Sequence of chain 1.C:
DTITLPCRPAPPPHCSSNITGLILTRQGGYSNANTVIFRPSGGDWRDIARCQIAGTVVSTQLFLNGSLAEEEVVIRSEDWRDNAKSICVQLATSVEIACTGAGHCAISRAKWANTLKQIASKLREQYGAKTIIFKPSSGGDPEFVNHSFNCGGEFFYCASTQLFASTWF

A protein and the small-molecule ligand that binds it are described below.
Small molecule (SMILES): CC(=O)N[C@@H]1[C@@H](O)[C@H](O)[C@@H](CO)O[C@H]1O

Binding-site contacts:
Ligand atom N2 contacts residue ASN18 of chain 1.C at 2.9 Å (h-bond).
Ligand atom C7 contacts residue NAG1 of chain 1.H at 4.3 Å.
Ligand atom O7 contacts residue ASN18 of chain 1.C at 4.2 Å.
Ligand atom C1 contacts residue ASN18 of chain 1.C at 1.4 Å.
Ligand atom C5 contacts residue ASN18 of chain 1.C at 3.6 Å.
Ligand atom C2 contacts residue ASN18 of chain 1.C at 2.4 Å.
Ligand atom C3 contacts residue ASN18 of chain 1.C at 3.8 Å.
Ligand atom O5 contacts residue ASN18 of chain 1.C at 2.3 Å (h-bond).
Ligand atom C8 contacts residue SER16 of chain 1.C at 3.3 Å.
Ligand atom C7 contacts residue SER16 of chain 1.C at 4.2 Å.
Ligand atom O7 contacts residue NAG1 of chain 1.H at 3.2 Å.
Ligand atom C1 contacts residue SER94 of chain 1.C at 4.4 Å.
Ligand atom C8 contacts residue SER17 of chain 1.C at 3.6 Å.
Ligand atom O7 contacts residue SER16 of chain 1.C at 4.1 Å.
Ligand atom C4 contacts residue ASN18 of chain 1.C at 4.2 Å.
Ligand atom C7 contacts residue SER17 of chain 1.C at 4.2 Å.
Ligand atom C8 contacts residue ASN18 of chain 1.C at 4.3 Å.
Ligand atom C7 contacts residue ASN18 of chain 1.C at 3.8 Å.
Ligand atom O5 contacts residue SER94 of chain 1.C at 4.3 Å.